The protein below binds the small molecule below.
Small molecule (SMILES): CCCO[C@H]1CN[C@@H]([C@@H](O)[C@H](Cc2cc(F)cc(F)c2)NC(=O)[C@H](CCc2ccccc2)N2CC[C@@](CC(C)C)(NC(C)=O)C2=O)C1

Binding-site contacts:
Ligand atom O43 contacts residue TYR133 of chain 1.A at 3.5 Å.
Ligand atom O45 contacts residue GLY96 of chain 1.A at 3.2 Å (h-bond).
Ligand atom C36 contacts residue GLY292 of chain 1.A at 3.5 Å.
Ligand atom N40 contacts residue GLY292 of chain 1.A at 2.9 Å (h-bond).
Ligand atom C32 contacts residue TYR260 of chain 1.A at 3.3 Å (hydrophobic).
Ligand atom O44 contacts residue ASP94 of chain 1.A at 2.7 Å (salt-bridge).
Ligand atom N39 contacts residue THR294 of chain 1.A at 3.1 Å (h-bond).
Ligand atom C34 contacts residue ASP94 of chain 1.A at 3.6 Å.
Ligand atom C14 contacts residue THR294 of chain 1.A at 3.6 Å.
Ligand atom C35 contacts residue THR294 of chain 1.A at 3.5 Å.
Ligand atom F47 contacts residue ILE172 of chain 1.A at 3.3 Å.
Ligand atom N37 contacts residue ASP290 of chain 1.A at 2.9 Å (salt-bridge).
Ligand atom C3 contacts residue GLN135 of chain 1.A at 3.4 Å.
Ligand atom O43 contacts residue THR134 of chain 1.A at 3.3 Å (h-bond).
Ligand atom C28 contacts residue ASP94 of chain 1.A at 3.3 Å.
Ligand atom C21 contacts residue ASP290 of chain 1.A at 3.4 Å.
Ligand atom C4 contacts residue ARG297 of chain 1.A at 3.4 Å.
Ligand atom O41 contacts residue THR293 of chain 1.A at 3.2 Å.
Ligand atom C28 contacts residue GLY292 of chain 1.A at 3.3 Å.
Ligand atom F46 contacts residue PHE170 of chain 1.A at 3.4 Å.
Ligand atom C25 contacts residue GLY292 of chain 1.A at 3.6 Å.
Ligand atom C7 contacts residue LEU92 of chain 1.A at 3.6 Å (hydrophobic).
Ligand atom C29 contacts residue GLY292 of chain 1.A at 3.3 Å.
Ligand atom O44 contacts residue TYR133 of chain 1.A at 3.6 Å.
Ligand atom O44 contacts residue GLY96 of chain 1.A at 3.2 Å (h-bond).
Ligand atom C8 contacts residue PHE170 of chain 1.A at 3.4 Å (hydrophobic).
Ligand atom C2 contacts residue ARG297 of chain 1.A at 3.4 Å.
Ligand atom O45 contacts residue TYR260 of chain 1.A at 3.5 Å (h-bond).
Ligand atom C20 contacts residue THR134 of chain 1.A at 3.5 Å.
Ligand atom C17 contacts residue THR134 of chain 1.A at 3.6 Å.
Ligand atom C19 contacts residue GLY96 of chain 1.A at 3.6 Å.
Ligand atom O43 contacts residue GLN135 of chain 1.A at 3.6 Å.
Ligand atom C5 contacts residue GLN135 of chain 1.A at 3.5 Å.
Ligand atom C26 contacts residue ILE172 of chain 1.A at 3.3 Å (hydrophobic).
Ligand atom C26 contacts residue GLY73 of chain 1.A at 3.6 Å.
Ligand atom O41 contacts residue THR294 of chain 1.A at 3.0 Å (h-bond).
Ligand atom F46 contacts residue GLN135 of chain 1.A at 2.9 Å.
Ligand atom C23 contacts residue THR294 of chain 1.A at 3.5 Å.
Ligand atom F47 contacts residue TRP177 of chain 1.A at 3.3 Å.
Ligand atom N37 contacts residue GLY96 of chain 1.A at 2.9 Å (h-bond).

Sequence of chain 1.A:
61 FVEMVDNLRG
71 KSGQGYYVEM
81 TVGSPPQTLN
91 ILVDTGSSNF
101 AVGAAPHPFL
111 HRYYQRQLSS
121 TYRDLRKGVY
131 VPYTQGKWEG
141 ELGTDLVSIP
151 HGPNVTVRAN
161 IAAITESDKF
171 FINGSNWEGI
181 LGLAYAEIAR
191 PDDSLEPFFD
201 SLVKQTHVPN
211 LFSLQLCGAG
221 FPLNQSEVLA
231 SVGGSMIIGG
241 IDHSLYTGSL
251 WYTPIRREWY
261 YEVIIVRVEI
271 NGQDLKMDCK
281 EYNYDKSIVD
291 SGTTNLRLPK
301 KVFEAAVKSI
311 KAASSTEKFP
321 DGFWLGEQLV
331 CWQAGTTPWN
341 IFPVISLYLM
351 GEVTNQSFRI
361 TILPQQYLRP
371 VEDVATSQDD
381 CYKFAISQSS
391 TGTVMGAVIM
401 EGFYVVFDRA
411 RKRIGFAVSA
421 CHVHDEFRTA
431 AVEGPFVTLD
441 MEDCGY